This protein binds this small molecule.
Small molecule (SMILES): CC(=O)NCc1ccc(-n2nc(C(N)=O)c(Oc3ccc(Cl)cc3)cc2=O)cc1

Sequence of chain 1.C:
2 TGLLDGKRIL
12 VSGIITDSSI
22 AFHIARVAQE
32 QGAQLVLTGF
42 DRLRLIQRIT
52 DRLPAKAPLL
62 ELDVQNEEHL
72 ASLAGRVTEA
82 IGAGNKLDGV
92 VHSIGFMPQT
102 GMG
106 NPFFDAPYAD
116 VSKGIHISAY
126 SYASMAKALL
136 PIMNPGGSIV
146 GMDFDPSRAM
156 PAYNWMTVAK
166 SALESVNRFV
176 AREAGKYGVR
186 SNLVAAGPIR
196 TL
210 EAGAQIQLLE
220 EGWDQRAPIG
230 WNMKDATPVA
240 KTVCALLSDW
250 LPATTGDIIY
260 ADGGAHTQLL

Binding-site contacts:
Ligand atom C13 contacts residue TYR158 of chain 1.D at 3.5 Å (hydrophobic).
Ligand atom C18 contacts residue TRP222 of chain 1.D at 3.7 Å (hydrophobic).
Ligand atom N1 contacts residue NAD1 of chain 1.L at 3.7 Å.
Ligand atom O1 contacts residue PHE149 of chain 1.D at 3.2 Å.
Ligand atom C12 contacts residue TYR158 of chain 1.D at 3.8 Å (hydrophobic).
Ligand atom C4 contacts residue NAD1 of chain 1.L at 3.2 Å.
Ligand atom O3 contacts residue PRO193 of chain 1.D at 3.7 Å.
Ligand atom CL contacts residue TRP222 of chain 1.D at 3.5 Å.
Ligand atom CL contacts residue MET155 of chain 1.D at 3.6 Å.
Ligand atom C13 contacts residue NAD1 of chain 1.L at 3.4 Å.
Ligand atom C8 contacts residue MET161 of chain 1.D at 3.7 Å (hydrophobic).
Ligand atom C10 contacts residue PHE149 of chain 1.D at 3.4 Å (hydrophobic).
Ligand atom O2 contacts residue ILE194 of chain 1.D at 3.4 Å (h-bond).
Ligand atom CL contacts residue PHE149 of chain 1.D at 3.6 Å.
Ligand atom C11 contacts residue NAD1 of chain 1.L at 3.1 Å.
Ligand atom O2 contacts residue NAD1 of chain 1.L at 2.9 Å (h-bond).
Ligand atom C15 contacts residue TYR158 of chain 1.D at 3.6 Å (hydrophobic).
Ligand atom C5 contacts residue NAD1 of chain 1.L at 3.4 Å.
Ligand atom O contacts residue MET103 of chain 1.D at 3.5 Å.
Ligand atom CL contacts residue ASP150 of chain 1.D at 3.3 Å.
Ligand atom C2 contacts residue GLY96 of chain 1.D at 3.5 Å.
Ligand atom C16 contacts residue MET155 of chain 1.D at 3.7 Å (hydrophobic).
Ligand atom O3 contacts residue TYR158 of chain 1.D at 3.8 Å.
Ligand atom O contacts residue MET98 of chain 1.D at 2.9 Å (h-bond).
Ligand atom C9 contacts residue PHE149 of chain 1.D at 3.7 Å (hydrophobic).
Ligand atom N3 contacts residue TYR158 of chain 1.D at 2.9 Å (h-bond).
Ligand atom O3 contacts residue NAD1 of chain 1.L at 3.4 Å (h-bond).
Ligand atom C2 contacts residue NAD1 of chain 1.L at 3.7 Å.
Ligand atom C16 contacts residue PHE149 of chain 1.D at 3.7 Å (hydrophobic).
Ligand atom C12 contacts residue NAD1 of chain 1.L at 3.1 Å.
Ligand atom C11 contacts residue TYR158 of chain 1.D at 3.7 Å (hydrophobic).
Ligand atom C17 contacts residue PHE149 of chain 1.D at 3.6 Å (hydrophobic).
Ligand atom C18 contacts residue ALA191 of chain 1.D at 3.7 Å (hydrophobic).
Ligand atom C19 contacts residue PRO193 of chain 1.D at 3.5 Å (hydrophobic).
Ligand atom O1 contacts residue NAD1 of chain 1.L at 2.8 Å (h-bond).
Ligand atom C9 contacts residue NAD1 of chain 1.L at 3.5 Å.
Ligand atom O contacts residue PHE97 of chain 1.D at 3.1 Å.
Ligand atom N2 contacts residue NAD1 of chain 1.L at 3.5 Å.
Ligand atom C10 contacts residue NAD1 of chain 1.L at 3.5 Å.
Ligand atom C18 contacts residue PHE149 of chain 1.D at 3.6 Å (hydrophobic).

Sequence of chain 1.D:
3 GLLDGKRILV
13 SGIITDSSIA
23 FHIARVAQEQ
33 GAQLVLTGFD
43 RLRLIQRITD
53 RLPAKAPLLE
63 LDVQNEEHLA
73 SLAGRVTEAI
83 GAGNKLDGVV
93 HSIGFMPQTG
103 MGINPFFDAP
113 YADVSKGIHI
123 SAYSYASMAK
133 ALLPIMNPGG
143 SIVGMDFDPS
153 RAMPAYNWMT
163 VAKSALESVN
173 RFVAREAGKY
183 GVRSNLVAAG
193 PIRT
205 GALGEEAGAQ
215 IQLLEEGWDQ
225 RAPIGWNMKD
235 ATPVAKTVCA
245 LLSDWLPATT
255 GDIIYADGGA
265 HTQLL